Sequence of chain 34.A:
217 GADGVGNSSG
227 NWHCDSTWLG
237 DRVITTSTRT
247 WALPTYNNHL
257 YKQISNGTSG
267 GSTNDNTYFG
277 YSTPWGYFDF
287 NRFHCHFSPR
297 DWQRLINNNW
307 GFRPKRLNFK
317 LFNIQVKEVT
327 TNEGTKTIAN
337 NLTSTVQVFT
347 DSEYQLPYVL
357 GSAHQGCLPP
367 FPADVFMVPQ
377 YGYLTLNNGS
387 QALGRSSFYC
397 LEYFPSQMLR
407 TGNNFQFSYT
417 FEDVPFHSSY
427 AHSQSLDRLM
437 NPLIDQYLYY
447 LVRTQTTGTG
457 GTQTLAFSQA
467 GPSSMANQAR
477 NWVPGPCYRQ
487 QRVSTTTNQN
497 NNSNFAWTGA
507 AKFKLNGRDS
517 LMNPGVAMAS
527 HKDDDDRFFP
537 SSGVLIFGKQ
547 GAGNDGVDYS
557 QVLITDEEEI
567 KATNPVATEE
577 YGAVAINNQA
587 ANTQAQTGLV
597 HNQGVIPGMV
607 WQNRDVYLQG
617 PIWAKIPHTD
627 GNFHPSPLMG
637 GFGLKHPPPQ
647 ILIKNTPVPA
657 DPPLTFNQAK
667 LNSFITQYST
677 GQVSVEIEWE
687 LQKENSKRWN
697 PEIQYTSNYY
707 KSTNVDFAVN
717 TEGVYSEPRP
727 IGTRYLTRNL

Sequence of chain 4.A:
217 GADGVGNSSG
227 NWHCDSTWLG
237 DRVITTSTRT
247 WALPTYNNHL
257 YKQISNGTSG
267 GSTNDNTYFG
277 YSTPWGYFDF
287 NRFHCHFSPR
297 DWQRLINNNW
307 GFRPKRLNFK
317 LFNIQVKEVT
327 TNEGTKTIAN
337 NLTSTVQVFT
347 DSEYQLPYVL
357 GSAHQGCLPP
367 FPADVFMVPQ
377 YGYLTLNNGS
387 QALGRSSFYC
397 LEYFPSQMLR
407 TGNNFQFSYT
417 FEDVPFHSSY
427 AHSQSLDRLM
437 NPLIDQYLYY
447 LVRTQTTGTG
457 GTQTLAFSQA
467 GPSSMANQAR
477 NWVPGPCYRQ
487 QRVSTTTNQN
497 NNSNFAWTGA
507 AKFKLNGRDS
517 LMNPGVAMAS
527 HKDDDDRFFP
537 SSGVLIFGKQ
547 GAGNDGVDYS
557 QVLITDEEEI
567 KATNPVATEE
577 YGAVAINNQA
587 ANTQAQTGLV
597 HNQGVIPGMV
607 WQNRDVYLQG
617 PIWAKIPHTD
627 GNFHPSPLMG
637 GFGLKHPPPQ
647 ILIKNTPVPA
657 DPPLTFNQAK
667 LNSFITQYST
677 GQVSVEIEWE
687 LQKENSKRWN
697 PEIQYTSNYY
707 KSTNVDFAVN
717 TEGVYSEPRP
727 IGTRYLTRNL

The protein below binds the small molecule below.
Small molecule (SMILES): Nc1ncnc2c1ncn2[C@H]1C[C@H](O)[C@@H](COP(=O)(O)O)O1

Binding-site contacts:
Ligand atom N7 contacts residue SER632 of chain 34.A at 4.1 Å.
Ligand atom N1 contacts residue GLY639 of chain 34.A at 3.1 Å (h-bond).
Ligand atom C4 contacts residue PRO421 of chain 34.A at 4.3 Å (hydrophobic).
Ligand atom C8 contacts residue HIS630 of chain 34.A at 3.3 Å.
Ligand atom C2 contacts residue GLY639 of chain 34.A at 3.1 Å.
Ligand atom C6 contacts residue PRO421 of chain 34.A at 4.1 Å (hydrophobic).
Ligand atom N6 contacts residue VAL420 of chain 34.A at 4.0 Å.
Ligand atom C6 contacts residue SER632 of chain 34.A at 3.9 Å.
Ligand atom C1' contacts residue PRO631 of chain 34.A at 4.3 Å (hydrophobic).
Ligand atom N1 contacts residue PHE638 of chain 34.A at 4.3 Å.
Ligand atom N7 contacts residue PRO421 of chain 34.A at 4.2 Å.
Ligand atom C1' contacts residue HIS630 of chain 34.A at 4.0 Å.
Ligand atom N6 contacts residue SER632 of chain 34.A at 3.3 Å (h-bond).
Ligand atom N7 contacts residue HIS630 of chain 34.A at 4.1 Å.
Ligand atom C5 contacts residue PRO631 of chain 34.A at 4.2 Å (hydrophobic).
Ligand atom N6 contacts residue PHE638 of chain 34.A at 3.9 Å.
Ligand atom N6 contacts residue GLY639 of chain 34.A at 3.6 Å (h-bond).
Ligand atom C6 contacts residue VAL420 of chain 34.A at 4.0 Å (hydrophobic).
Ligand atom O1P contacts residue LYS641 of chain 4.A at 4.0 Å.
Ligand atom C4 contacts residue PRO631 of chain 34.A at 4.0 Å (hydrophobic).
Ligand atom C6 contacts residue PRO631 of chain 34.A at 3.9 Å (hydrophobic).
Ligand atom C2 contacts residue VAL420 of chain 34.A at 4.3 Å (hydrophobic).
Ligand atom C2 contacts residue PRO421 of chain 34.A at 4.5 Å (hydrophobic).
Ligand atom N9 contacts residue PRO421 of chain 34.A at 4.4 Å.
Ligand atom N1 contacts residue PRO421 of chain 34.A at 4.3 Å.
Ligand atom N6 contacts residue GLY637 of chain 34.A at 3.7 Å.
Ligand atom N1 contacts residue VAL420 of chain 34.A at 3.7 Å.
Ligand atom N1 contacts residue PRO631 of chain 34.A at 3.5 Å (h-bond).
Ligand atom C5 contacts residue SER632 of chain 34.A at 4.1 Å.
Ligand atom C3' contacts residue HIS630 of chain 34.A at 4.4 Å.
Ligand atom N9 contacts residue HIS630 of chain 34.A at 4.2 Å.
Ligand atom C2 contacts residue PRO631 of chain 34.A at 3.3 Å (hydrophobic).
Ligand atom C2' contacts residue HIS630 of chain 34.A at 3.2 Å.
Ligand atom C6 contacts residue GLY639 of chain 34.A at 3.8 Å.
Ligand atom N7 contacts residue ASN609 of chain 34.A at 3.8 Å.
Ligand atom N3 contacts residue GLY639 of chain 34.A at 4.3 Å.
Ligand atom C5 contacts residue PRO421 of chain 34.A at 4.1 Å (hydrophobic).
Ligand atom N3 contacts residue PRO631 of chain 34.A at 3.6 Å.
Ligand atom C8 contacts residue PRO421 of chain 34.A at 4.3 Å (hydrophobic).
Ligand atom O2P contacts residue ASP626 of chain 4.A at 4.2 Å.